Sequence of chain 1.A:
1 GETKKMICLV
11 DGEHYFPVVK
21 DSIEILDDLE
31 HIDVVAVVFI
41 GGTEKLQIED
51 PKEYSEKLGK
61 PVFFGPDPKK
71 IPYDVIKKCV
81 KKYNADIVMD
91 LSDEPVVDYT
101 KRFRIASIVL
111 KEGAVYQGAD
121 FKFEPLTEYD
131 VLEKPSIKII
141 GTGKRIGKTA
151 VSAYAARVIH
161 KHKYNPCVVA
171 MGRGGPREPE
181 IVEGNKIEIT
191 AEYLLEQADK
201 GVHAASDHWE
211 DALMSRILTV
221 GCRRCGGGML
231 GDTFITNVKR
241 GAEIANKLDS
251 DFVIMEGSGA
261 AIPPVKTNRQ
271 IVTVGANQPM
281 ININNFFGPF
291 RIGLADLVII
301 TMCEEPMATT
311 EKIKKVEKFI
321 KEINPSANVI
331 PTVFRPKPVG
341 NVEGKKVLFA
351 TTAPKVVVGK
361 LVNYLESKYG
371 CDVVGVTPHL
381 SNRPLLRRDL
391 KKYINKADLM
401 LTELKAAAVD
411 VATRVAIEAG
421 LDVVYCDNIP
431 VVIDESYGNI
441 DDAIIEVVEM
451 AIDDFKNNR

Sequence of chain 1.B:
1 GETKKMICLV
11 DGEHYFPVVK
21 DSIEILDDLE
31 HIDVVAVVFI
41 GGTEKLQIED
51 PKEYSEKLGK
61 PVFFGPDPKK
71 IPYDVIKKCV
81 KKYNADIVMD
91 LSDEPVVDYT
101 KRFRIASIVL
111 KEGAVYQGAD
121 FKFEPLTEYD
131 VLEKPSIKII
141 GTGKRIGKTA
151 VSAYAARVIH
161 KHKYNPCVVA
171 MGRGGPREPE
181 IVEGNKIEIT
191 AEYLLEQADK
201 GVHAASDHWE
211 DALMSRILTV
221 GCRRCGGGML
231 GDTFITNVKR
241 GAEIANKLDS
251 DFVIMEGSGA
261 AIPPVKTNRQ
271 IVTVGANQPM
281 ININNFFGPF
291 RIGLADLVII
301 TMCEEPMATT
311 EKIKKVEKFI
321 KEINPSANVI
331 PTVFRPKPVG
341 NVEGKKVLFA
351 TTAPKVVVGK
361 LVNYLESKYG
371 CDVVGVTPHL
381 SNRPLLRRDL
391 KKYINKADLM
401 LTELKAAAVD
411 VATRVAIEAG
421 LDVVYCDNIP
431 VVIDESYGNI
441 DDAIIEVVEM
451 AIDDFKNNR

A protein and the small-molecule ligand that binds it are described below.
Small molecule (SMILES): O=C(O)[C@@H](COP(=O)(O)O)OP(=O)(O)O

Binding-site contacts:
Ligand atom O10 contacts residue SER258 of chain 1.A at 3.9 Å.
Ligand atom O10 contacts residue LYS144 of chain 1.A at 3.8 Å.
Ligand atom C4 contacts residue ASP207 of chain 1.A at 3.8 Å.
Ligand atom O10 contacts residue LYS148 of chain 1.A at 2.9 Å (salt-bridge).
Ligand atom P1 contacts residue GLY259 of chain 1.A at 4.0 Å.
Ligand atom P1 contacts residue ADP1 of chain 1.E at 3.5 Å.
Ligand atom C3 contacts residue ARG173 of chain 1.A at 3.9 Å.
Ligand atom O14 contacts residue ARG145 of chain 1.A at 3.7 Å.
Ligand atom O7 contacts residue ARG173 of chain 1.A at 2.9 Å (salt-bridge).
Ligand atom P6 contacts residue LYS144 of chain 1.A at 3.4 Å.
Ligand atom O9 contacts residue MG1 of chain 1.J at 3.3 Å.
Ligand atom C7 contacts residue ARG173 of chain 1.A at 3.5 Å.
Ligand atom O8 contacts residue SER258 of chain 1.A at 3.5 Å (h-bond).
Ligand atom O10 contacts residue GLY259 of chain 1.A at 2.9 Å (h-bond).
Ligand atom O11 contacts residue SER258 of chain 1.A at 4.0 Å.
Ligand atom C7 contacts residue SER258 of chain 1.A at 3.5 Å.
Ligand atom C7 contacts residue GLY172 of chain 1.A at 4.0 Å.
Ligand atom C4 contacts residue LYS144 of chain 1.A at 4.0 Å.
Ligand atom O9 contacts residue ARG145 of chain 1.A at 2.9 Å (salt-bridge).
Ligand atom O11 contacts residue LYS148 of chain 1.A at 3.5 Å (salt-bridge).
Ligand atom O15 contacts residue ARG145 of chain 1.A at 2.8 Å (salt-bridge).
Ligand atom O8 contacts residue ARG173 of chain 1.A at 2.7 Å (salt-bridge).
Ligand atom O5 contacts residue LYS144 of chain 1.A at 2.8 Å (salt-bridge).
Ligand atom O7 contacts residue GLY172 of chain 1.A at 3.1 Å.
Ligand atom P1 contacts residue ARG173 of chain 1.A at 3.7 Å.
Ligand atom O2 contacts residue SER258 of chain 1.A at 3.2 Å (h-bond).
Ligand atom O14 contacts residue LYS144 of chain 1.A at 2.9 Å (salt-bridge).
Ligand atom O2 contacts residue ARG173 of chain 1.A at 2.9 Å (salt-bridge).
Ligand atom O10 contacts residue ADP1 of chain 1.E at 3.9 Å.
Ligand atom O11 contacts residue ASP207 of chain 1.A at 3.2 Å (salt-bridge).
Ligand atom P1 contacts residue LYS148 of chain 1.A at 3.7 Å.
Ligand atom P6 contacts residue ARG145 of chain 1.A at 3.8 Å.
Ligand atom O10 contacts residue ARG173 of chain 1.A at 3.2 Å (salt-bridge).
Ligand atom C3 contacts residue ASP207 of chain 1.A at 3.8 Å.
Ligand atom C3 contacts residue SER258 of chain 1.A at 3.6 Å.
Ligand atom O11 contacts residue MG1 of chain 1.J at 2.0 Å.
Ligand atom O11 contacts residue ADP1 of chain 1.E at 3.0 Å (h-bond).
Ligand atom O9 contacts residue LYS144 of chain 1.A at 3.5 Å.
Ligand atom O9 contacts residue ADP1 of chain 1.E at 2.6 Å (h-bond).
Ligand atom P1 contacts residue MG1 of chain 1.J at 3.2 Å.